The protein below binds the small molecule below.
Small molecule (SMILES): OC[C@H]1O[C@H](O[C@H]2[C@H](O)[C@@H](O)[C@H](O)O[C@@H]2CO)[C@H](O)[C@@H](O)[C@@H]1O

Sequence of chain 1.B:
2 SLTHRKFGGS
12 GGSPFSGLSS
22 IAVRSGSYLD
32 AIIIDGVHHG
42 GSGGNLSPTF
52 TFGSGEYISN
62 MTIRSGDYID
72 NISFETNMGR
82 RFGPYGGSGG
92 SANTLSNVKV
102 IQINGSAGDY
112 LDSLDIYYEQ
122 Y

Sequence of chain 1.A:
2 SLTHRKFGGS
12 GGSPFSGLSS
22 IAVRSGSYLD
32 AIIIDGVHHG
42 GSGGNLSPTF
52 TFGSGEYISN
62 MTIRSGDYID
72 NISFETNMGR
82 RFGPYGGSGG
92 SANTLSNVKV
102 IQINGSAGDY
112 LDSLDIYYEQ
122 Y

Binding-site contacts:
Ligand atom C1 contacts residue ASP110 of chain 1.B at 4.0 Å.
Ligand atom C4 contacts residue GLY109 of chain 1.B at 4.4 Å.
Ligand atom O5 contacts residue TYR111 of chain 1.B at 4.5 Å.
Ligand atom O4 contacts residue ASP110 of chain 1.B at 4.4 Å.
Ligand atom C1 contacts residue ASP110 of chain 1.B at 4.5 Å.
Ligand atom C5 contacts residue ASP110 of chain 1.B at 4.0 Å.
Ligand atom C6 contacts residue TYR69 of chain 1.B at 3.9 Å (hydrophobic).
Ligand atom O5 contacts residue ASP110 of chain 1.B at 3.6 Å (salt-bridge).
Ligand atom C6 contacts residue GLY109 of chain 1.B at 4.4 Å.
Ligand atom O3 contacts residue GLY12 of chain 1.A at 4.0 Å.
Ligand atom C6 contacts residue TYR111 of chain 1.B at 3.7 Å (hydrophobic).
Ligand atom C3 contacts residue ASP110 of chain 1.B at 4.3 Å.
Ligand atom O6 contacts residue GLY109 of chain 1.B at 3.2 Å.
Ligand atom C2 contacts residue GLY109 of chain 1.B at 4.4 Å.
Ligand atom C5 contacts residue GLY109 of chain 1.B at 4.4 Å.
Ligand atom C5 contacts residue ASP110 of chain 1.B at 3.8 Å.
Ligand atom O3 contacts residue GLY13 of chain 1.A at 3.0 Å (h-bond).
Ligand atom O6 contacts residue ALA108 of chain 1.B at 4.4 Å.
Ligand atom O6 contacts residue ASP113 of chain 1.B at 2.8 Å (salt-bridge).
Ligand atom C1 contacts residue GLY109 of chain 1.B at 4.3 Å.
Ligand atom C6 contacts residue ASP110 of chain 1.B at 3.7 Å.
Ligand atom O4 contacts residue GLY13 of chain 1.A at 3.7 Å.
Ligand atom O4 contacts residue GLY12 of chain 1.A at 3.7 Å.
Ligand atom C4 contacts residue ASP113 of chain 1.B at 3.5 Å.
Ligand atom C6 contacts residue ASP113 of chain 1.B at 3.6 Å.
Ligand atom O4 contacts residue TYR69 of chain 1.B at 4.2 Å.
Ligand atom C5 contacts residue ASP113 of chain 1.B at 4.1 Å.
Ligand atom O4 contacts residue ASP113 of chain 1.B at 2.7 Å (salt-bridge).
Ligand atom C3 contacts residue GLY13 of chain 1.A at 3.9 Å.
Ligand atom O5 contacts residue GLY109 of chain 1.B at 3.6 Å.
Ligand atom O3 contacts residue ASP110 of chain 1.B at 4.4 Å.
Ligand atom C4 contacts residue GLY12 of chain 1.A at 4.4 Å.
Ligand atom C2 contacts residue ASP110 of chain 1.B at 4.2 Å.
Ligand atom C4 contacts residue ASP110 of chain 1.B at 3.5 Å.
Ligand atom C6 contacts residue ASP110 of chain 1.B at 3.8 Å.
Ligand atom O6 contacts residue TYR111 of chain 1.B at 2.9 Å (h-bond).
Ligand atom C4 contacts residue GLY13 of chain 1.A at 3.7 Å.
Ligand atom O6 contacts residue ASP110 of chain 1.B at 3.1 Å (salt-bridge).
Ligand atom O5 contacts residue ASP110 of chain 1.B at 3.0 Å (salt-bridge).